Sequence of chain 1.F:
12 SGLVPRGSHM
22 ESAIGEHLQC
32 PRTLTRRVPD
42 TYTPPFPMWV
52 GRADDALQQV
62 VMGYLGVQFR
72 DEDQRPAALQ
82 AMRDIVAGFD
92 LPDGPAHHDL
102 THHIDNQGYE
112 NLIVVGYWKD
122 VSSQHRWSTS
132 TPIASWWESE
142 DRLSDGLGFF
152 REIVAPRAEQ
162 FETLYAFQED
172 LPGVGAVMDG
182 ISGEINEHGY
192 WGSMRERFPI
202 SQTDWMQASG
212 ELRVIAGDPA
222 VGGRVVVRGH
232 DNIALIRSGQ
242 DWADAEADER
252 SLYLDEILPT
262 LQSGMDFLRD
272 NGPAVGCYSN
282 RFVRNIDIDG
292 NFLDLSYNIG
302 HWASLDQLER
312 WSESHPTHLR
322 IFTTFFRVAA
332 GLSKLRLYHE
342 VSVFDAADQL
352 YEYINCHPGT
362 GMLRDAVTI

A protein and the small-molecule ligand that binds it are described below.
Small molecule (SMILES): CCC/C=N\O

Binding-site contacts:
Ligand atom O1 contacts residue SER239 of chain 1.F at 2.5 Å (h-bond).
Ligand atom C2 contacts residue TYR339 of chain 1.F at 3.5 Å (hydrophobic).
Ligand atom C4 contacts residue LEU165 of chain 1.F at 3.7 Å (hydrophobic).
Ligand atom C2 contacts residue HEM1 of chain 1.S at 4.2 Å.
Ligand atom N1 contacts residue HIS340 of chain 1.F at 3.5 Å (h-bond).
Ligand atom C2 contacts residue HIS340 of chain 1.F at 3.7 Å.
Ligand atom O1 contacts residue HEM1 of chain 1.S at 2.9 Å (h-bond).
Ligand atom C3 contacts residue MET49 of chain 1.F at 4.4 Å (hydrophobic).
Ligand atom C2 contacts residue SER239 of chain 1.F at 3.8 Å.
Ligand atom N1 contacts residue HIS319 of chain 1.F at 3.9 Å.
Ligand atom C3 contacts residue TYR339 of chain 1.F at 4.1 Å (hydrophobic).
Ligand atom C1 contacts residue HIS340 of chain 1.F at 3.9 Å.
Ligand atom C4 contacts residue MET49 of chain 1.F at 3.5 Å (hydrophobic).
Ligand atom N1 contacts residue HEM1 of chain 1.S at 1.9 Å.
Ligand atom O1 contacts residue HIS340 of chain 1.F at 2.7 Å (h-bond).
Ligand atom C4 contacts residue HIS340 of chain 1.F at 4.0 Å.
Ligand atom O1 contacts residue ILE237 of chain 1.F at 4.3 Å.
Ligand atom C4 contacts residue TYR339 of chain 1.F at 4.0 Å (hydrophobic).
Ligand atom N1 contacts residue SER239 of chain 1.F at 3.4 Å (h-bond).
Ligand atom C1 contacts residue HEM1 of chain 1.S at 2.8 Å.
Ligand atom C1 contacts residue SER239 of chain 1.F at 3.8 Å.
Ligand atom C3 contacts residue LEU338 of chain 1.F at 4.3 Å (hydrophobic).